Binding-site contacts:
Ligand atom CD2 contacts residue ARG187 of chain 1.B at 3.6 Å.
Ligand atom CD2 contacts residue LEU266 of chain 1.B at 3.6 Å (hydrophobic).
Ligand atom CD1 contacts residue MET395 of chain 1.B at 3.8 Å (hydrophobic).
Ligand atom CD1 contacts residue PRO364 of chain 1.B at 3.9 Å (hydrophobic).
Ligand atom CE contacts residue ARG398 of chain 1.B at 4.0 Å.
Ligand atom C contacts residue MET395 of chain 1.B at 3.7 Å (hydrophobic).
Ligand atom CD contacts residue PRO396 of chain 1.B at 3.5 Å (hydrophobic).
Ligand atom N contacts residue MET395 of chain 1.B at 3.8 Å.
Ligand atom C contacts residue ARG185 of chain 1.B at 3.8 Å.
Ligand atom N contacts residue LEU266 of chain 1.B at 3.7 Å.
Ligand atom O contacts residue ARG398 of chain 1.B at 3.0 Å (salt-bridge).
Ligand atom CD2 contacts residue ARG185 of chain 1.B at 3.6 Å.
Ligand atom C contacts residue LEU266 of chain 1.B at 3.7 Å (hydrophobic).
Ligand atom CG contacts residue PRO396 of chain 1.B at 3.4 Å (hydrophobic).
Ligand atom CB contacts residue ARG185 of chain 1.B at 3.4 Å.
Ligand atom O contacts residue VAL397 of chain 1.B at 3.5 Å.
Ligand atom CA contacts residue ARG185 of chain 1.B at 3.8 Å.
Ligand atom CE contacts residue PRO396 of chain 1.B at 3.7 Å (hydrophobic).
Ligand atom O contacts residue ARG185 of chain 1.B at 3.2 Å.
Ligand atom CB contacts residue MET395 of chain 1.B at 3.8 Å (hydrophobic).
Ligand atom CG2 contacts residue PHE186 of chain 1.B at 3.6 Å (hydrophobic).
Ligand atom CD2 contacts residue PRO261 of chain 1.B at 3.6 Å (hydrophobic).
Ligand atom O contacts residue MET395 of chain 1.B at 3.5 Å.
Ligand atom CA contacts residue ARG185 of chain 1.B at 3.6 Å.
Ligand atom CG1 contacts residue PHE186 of chain 1.B at 3.5 Å (hydrophobic).
Ligand atom CH3 contacts residue ARG398 of chain 1.B at 3.9 Å.
Ligand atom CD2 contacts residue LEU188 of chain 1.B at 4.0 Å (hydrophobic).
Ligand atom CD2 contacts residue THR183 of chain 1.B at 4.0 Å.
Ligand atom O contacts residue ARG185 of chain 1.B at 2.9 Å (salt-bridge).
Ligand atom O contacts residue PHE186 of chain 1.B at 3.8 Å.
Ligand atom CB contacts residue ARG185 of chain 1.B at 3.4 Å.
Ligand atom CG2 contacts residue ARG185 of chain 1.B at 3.8 Å.
Ligand atom CD contacts residue PRO364 of chain 1.B at 4.0 Å (hydrophobic).
Ligand atom CD2 contacts residue ARG185 of chain 1.B at 3.6 Å.
Ligand atom CG contacts residue MET395 of chain 1.B at 3.9 Å (hydrophobic).
Ligand atom CD2 contacts residue PHE186 of chain 1.B at 3.6 Å (hydrophobic).
Ligand atom O contacts residue LEU266 of chain 1.B at 3.6 Å.
Ligand atom O contacts residue MET395 of chain 1.B at 3.3 Å.
Ligand atom N contacts residue ARG185 of chain 1.B at 2.9 Å (salt-bridge).
Ligand atom CD2 contacts residue MET165 of chain 1.B at 3.4 Å (hydrophobic).

This small molecule binds to this protein.
Small molecule (SMILES): CC(=O)N(C)[C@H](C(=O)N1C[C@H](C)C[C@H]1C(=O)N(C)[C@@H]1C(=O)N[C@@H](CC(C)C)C(=O)N2C[C@H](C)C[C@H]2C(=O)N[C@@H](CC(C)C)C(=O)N(C)[C@@H](C(C)C)C(=O)N2CCC[C@H]2C(=O)N(C)[C@H](CC(C)C)C(=O)NCC(=O)O[C@@H]1C)C(C)C

Sequence of chain 1.B:
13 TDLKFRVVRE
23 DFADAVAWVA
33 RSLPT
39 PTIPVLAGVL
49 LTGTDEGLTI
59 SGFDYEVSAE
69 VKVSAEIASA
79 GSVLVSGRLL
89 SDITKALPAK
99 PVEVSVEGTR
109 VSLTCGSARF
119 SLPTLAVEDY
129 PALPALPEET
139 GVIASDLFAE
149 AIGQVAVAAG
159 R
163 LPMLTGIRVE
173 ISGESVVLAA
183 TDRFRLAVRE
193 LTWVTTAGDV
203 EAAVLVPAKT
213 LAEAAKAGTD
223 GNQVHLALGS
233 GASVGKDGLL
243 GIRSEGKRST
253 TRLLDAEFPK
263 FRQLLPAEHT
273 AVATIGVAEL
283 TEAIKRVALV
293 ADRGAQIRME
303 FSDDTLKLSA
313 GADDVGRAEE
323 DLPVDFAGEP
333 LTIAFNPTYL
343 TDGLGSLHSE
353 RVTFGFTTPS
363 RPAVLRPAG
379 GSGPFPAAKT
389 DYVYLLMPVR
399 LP